Binding-site contacts:
Ligand atom F1 contacts residue TRP438 of chain 1.A at 3.9 Å.
Ligand atom O6 contacts residue PHE454 of chain 1.A at 3.7 Å.
Ligand atom F1 contacts residue TYR320 of chain 1.A at 2.8 Å.
Ligand atom O6 contacts residue GLU445 of chain 1.A at 2.7 Å (salt-bridge).
Ligand atom C3 contacts residue HIS135 of chain 1.A at 3.8 Å.
Ligand atom C1 contacts residue GOL1 of chain 1.F at 3.5 Å.
Ligand atom O5 contacts residue TYR320 of chain 1.A at 3.1 Å (h-bond).
Ligand atom C3 contacts residue GLN34 of chain 1.A at 3.7 Å.
Ligand atom O5 contacts residue GOL1 of chain 1.F at 3.0 Å.
Ligand atom C5 contacts residue TYR320 of chain 1.A at 3.4 Å (hydrophobic).
Ligand atom C6 contacts residue TYR320 of chain 1.A at 3.8 Å (hydrophobic).
Ligand atom C6 contacts residue PHE454 of chain 1.A at 3.5 Å (hydrophobic).
Ligand atom O6 contacts residue TRP363 of chain 1.A at 3.5 Å.
Ligand atom C2 contacts residue HIS135 of chain 1.A at 3.9 Å.
Ligand atom C4 contacts residue TRP438 of chain 1.A at 3.9 Å (hydrophobic).
Ligand atom O2 contacts residue GLU181 of chain 1.A at 3.0 Å (salt-bridge).
Ligand atom O2 contacts residue ASN180 of chain 1.A at 3.0 Å (h-bond).
Ligand atom C2 contacts residue GLU181 of chain 1.A at 3.2 Å.
Ligand atom C6 contacts residue GLU445 of chain 1.A at 3.6 Å.
Ligand atom C6 contacts residue TRP438 of chain 1.A at 3.8 Å (hydrophobic).
Ligand atom O2 contacts residue ASN318 of chain 1.A at 3.7 Å.
Ligand atom C3 contacts residue TRP438 of chain 1.A at 3.7 Å (hydrophobic).
Ligand atom C1 contacts residue TYR320 of chain 1.A at 3.5 Å (hydrophobic).
Ligand atom C1 contacts residue GLU181 of chain 1.A at 3.5 Å.
Ligand atom O4 contacts residue TRP446 of chain 1.A at 3.8 Å.
Ligand atom C1 contacts residue ASN318 of chain 1.A at 3.9 Å.
Ligand atom O4 contacts residue TRP438 of chain 1.A at 3.2 Å.
Ligand atom O2 contacts residue HIS135 of chain 1.A at 3.1 Å (h-bond).
Ligand atom O3 contacts residue GLN34 of chain 1.A at 2.6 Å (h-bond).
Ligand atom C5 contacts residue GOL1 of chain 1.F at 4.0 Å.
Ligand atom O3 contacts residue HIS135 of chain 1.A at 2.9 Å (h-bond).
Ligand atom O4 contacts residue GLU445 of chain 1.A at 2.6 Å (salt-bridge).
Ligand atom O3 contacts residue TRP446 of chain 1.A at 2.9 Å (h-bond).
Ligand atom C6 contacts residue GOL1 of chain 1.F at 3.9 Å.
Ligand atom F1 contacts residue ASN318 of chain 1.A at 3.6 Å.
Ligand atom C4 contacts residue GLU445 of chain 1.A at 3.7 Å.
Ligand atom C5 contacts residue TRP438 of chain 1.A at 3.6 Å (hydrophobic).
Ligand atom O3 contacts residue TRP438 of chain 1.A at 3.8 Å.
Ligand atom O4 contacts residue GLN34 of chain 1.A at 2.9 Å (h-bond).
Ligand atom O6 contacts residue GOL1 of chain 1.F at 3.0 Å (h-bond).

The protein below binds the small molecule below.
Small molecule (SMILES): OC[C@H]1O[C@H](F)[C@H](O)[C@@H](O)[C@@H]1O

Sequence of chain 1.A:
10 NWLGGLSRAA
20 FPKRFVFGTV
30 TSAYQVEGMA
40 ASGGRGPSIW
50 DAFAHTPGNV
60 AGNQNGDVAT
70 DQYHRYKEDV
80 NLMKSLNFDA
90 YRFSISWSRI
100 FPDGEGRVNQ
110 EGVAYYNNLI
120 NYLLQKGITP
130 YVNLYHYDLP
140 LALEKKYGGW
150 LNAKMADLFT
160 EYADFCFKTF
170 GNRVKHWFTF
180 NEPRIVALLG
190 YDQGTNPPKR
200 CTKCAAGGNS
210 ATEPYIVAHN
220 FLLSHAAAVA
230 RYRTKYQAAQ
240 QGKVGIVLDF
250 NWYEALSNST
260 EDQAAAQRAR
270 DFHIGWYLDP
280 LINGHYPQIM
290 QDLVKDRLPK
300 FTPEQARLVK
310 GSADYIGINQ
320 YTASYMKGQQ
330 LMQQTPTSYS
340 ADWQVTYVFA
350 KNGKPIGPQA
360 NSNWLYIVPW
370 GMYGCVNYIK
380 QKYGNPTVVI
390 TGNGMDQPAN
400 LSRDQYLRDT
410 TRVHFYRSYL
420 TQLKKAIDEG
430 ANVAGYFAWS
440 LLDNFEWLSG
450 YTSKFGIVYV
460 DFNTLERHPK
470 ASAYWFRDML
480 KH